Binding-site contacts:
Ligand atom C8 contacts residue ARG15 of chain 1.G at 3.6 Å.
Ligand atom C8 contacts residue ARG287 of chain 1.G at 4.5 Å.
Ligand atom C2 contacts residue ASN215 of chain 1.G at 2.5 Å.
Ligand atom C1 contacts residue PRO14 of chain 1.G at 3.9 Å (hydrophobic).
Ligand atom C1 contacts residue ASN215 of chain 1.G at 1.4 Å.
Ligand atom C5 contacts residue TYR13 of chain 1.G at 4.3 Å (hydrophobic).
Ligand atom C7 contacts residue ARG15 of chain 1.G at 4.5 Å.
Ligand atom C2 contacts residue PRO14 of chain 1.G at 3.7 Å (hydrophobic).
Ligand atom O5 contacts residue ASN215 of chain 1.G at 2.4 Å (h-bond).
Ligand atom N2 contacts residue PRO14 of chain 1.G at 2.8 Å (h-bond).
Ligand atom C1 contacts residue TYR13 of chain 1.G at 4.3 Å (hydrophobic).
Ligand atom O7 contacts residue ASN215 of chain 1.G at 3.7 Å.
Ligand atom C5 contacts residue ASN215 of chain 1.G at 3.8 Å.
Ligand atom C7 contacts residue ASN215 of chain 1.G at 3.5 Å.
Ligand atom C8 contacts residue PRO14 of chain 1.G at 3.4 Å (hydrophobic).
Ligand atom C3 contacts residue ASN215 of chain 1.G at 3.8 Å.
Ligand atom C8 contacts residue LEU16 of chain 1.G at 3.9 Å (hydrophobic).
Ligand atom C4 contacts residue ASN215 of chain 1.G at 4.3 Å.
Ligand atom O5 contacts residue TYR13 of chain 1.G at 4.3 Å.
Ligand atom O7 contacts residue LEU16 of chain 1.G at 4.4 Å.
Ligand atom O6 contacts residue TYR13 of chain 1.G at 3.9 Å.
Ligand atom N2 contacts residue ARG15 of chain 1.G at 4.2 Å.
Ligand atom C3 contacts residue PRO14 of chain 1.G at 4.1 Å (hydrophobic).
Ligand atom C7 contacts residue PRO14 of chain 1.G at 3.6 Å (hydrophobic).
Ligand atom N2 contacts residue ASN215 of chain 1.G at 2.9 Å (h-bond).

Sequence of chain 1.G:
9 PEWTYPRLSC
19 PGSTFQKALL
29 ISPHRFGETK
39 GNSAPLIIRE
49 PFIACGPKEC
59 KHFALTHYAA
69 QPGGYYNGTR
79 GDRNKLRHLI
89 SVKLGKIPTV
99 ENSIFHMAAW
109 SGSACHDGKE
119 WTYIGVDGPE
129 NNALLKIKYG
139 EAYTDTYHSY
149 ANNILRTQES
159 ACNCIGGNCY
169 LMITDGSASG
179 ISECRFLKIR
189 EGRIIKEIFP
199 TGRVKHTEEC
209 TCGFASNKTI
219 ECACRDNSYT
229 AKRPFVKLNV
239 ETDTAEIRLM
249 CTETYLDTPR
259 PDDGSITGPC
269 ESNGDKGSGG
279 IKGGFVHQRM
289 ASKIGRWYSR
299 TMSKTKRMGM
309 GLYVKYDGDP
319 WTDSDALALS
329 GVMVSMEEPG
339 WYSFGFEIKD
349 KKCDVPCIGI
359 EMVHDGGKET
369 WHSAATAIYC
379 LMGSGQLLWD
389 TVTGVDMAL

The small molecule below binds the protein below.
Small molecule (SMILES): CC(=O)N[C@@H]1[C@@H](O)[C@H](O)[C@@H](CO)O[C@H]1O